Sequence of chain 3.A:
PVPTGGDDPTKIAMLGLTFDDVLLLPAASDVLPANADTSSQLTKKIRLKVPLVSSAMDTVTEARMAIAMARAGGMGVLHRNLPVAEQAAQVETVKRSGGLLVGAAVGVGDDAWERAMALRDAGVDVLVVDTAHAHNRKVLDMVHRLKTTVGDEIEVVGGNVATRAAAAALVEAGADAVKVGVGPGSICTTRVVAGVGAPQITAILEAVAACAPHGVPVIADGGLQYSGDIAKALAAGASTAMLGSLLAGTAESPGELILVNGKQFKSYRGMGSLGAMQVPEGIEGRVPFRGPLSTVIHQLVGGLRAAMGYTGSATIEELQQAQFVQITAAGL

Sequence of chain 1.A:
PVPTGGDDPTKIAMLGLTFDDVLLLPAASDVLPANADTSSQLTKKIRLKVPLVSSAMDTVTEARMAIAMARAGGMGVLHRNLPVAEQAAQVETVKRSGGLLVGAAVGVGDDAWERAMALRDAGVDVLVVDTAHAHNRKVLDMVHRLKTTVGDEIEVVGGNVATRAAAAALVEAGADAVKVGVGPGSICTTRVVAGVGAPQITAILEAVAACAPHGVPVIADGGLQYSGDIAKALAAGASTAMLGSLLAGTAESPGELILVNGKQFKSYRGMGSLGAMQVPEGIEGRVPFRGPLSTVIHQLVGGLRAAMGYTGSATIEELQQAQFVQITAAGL

Binding-site contacts:
Ligand atom C20 contacts residue TYR347 of chain 3.A at 3.8 Å (hydrophobic).
Ligand atom C14 contacts residue TYR347 of chain 3.A at 3.8 Å (hydrophobic).
Ligand atom C20 contacts residue THR203 of chain 1.A at 3.5 Å.
Ligand atom C21 contacts residue TYR347 of chain 3.A at 3.7 Å (hydrophobic).
Ligand atom C24 contacts residue ALA145 of chain 1.A at 3.9 Å (hydrophobic).
Ligand atom N22 contacts residue GLY196 of chain 1.A at 3.0 Å (h-bond).
Ligand atom C21 contacts residue THR203 of chain 1.A at 3.1 Å.
Ligand atom S15 contacts residue IMP1 of chain 1.C at 3.8 Å.
Ligand atom C14 contacts residue GLU318 of chain 1.A at 3.3 Å.
Ligand atom C07 contacts residue TYR347 of chain 3.A at 3.9 Å (hydrophobic).
Ligand atom C18 contacts residue ALA145 of chain 1.A at 3.9 Å (hydrophobic).
Ligand atom N09 contacts residue ALA145 of chain 1.A at 3.9 Å.
Ligand atom C06 contacts residue PRO46 of chain 3.A at 3.7 Å (hydrophobic).
Ligand atom N12 contacts residue ALA145 of chain 1.A at 3.9 Å.
Ligand atom C26 contacts residue IMP1 of chain 1.C at 3.9 Å.
Ligand atom C19 contacts residue ALA145 of chain 1.A at 3.7 Å (hydrophobic).
Ligand atom O16 contacts residue IMP1 of chain 1.C at 2.8 Å (h-bond).
Ligand atom O16 contacts residue GLY285 of chain 1.A at 3.6 Å.
Ligand atom C06 contacts residue GLY346 of chain 3.A at 3.8 Å.
Ligand atom C06 contacts residue TYR347 of chain 3.A at 3.7 Å (hydrophobic).
Ligand atom O17 contacts residue IMP1 of chain 1.C at 3.7 Å.
Ligand atom C21 contacts residue IMP1 of chain 1.C at 3.6 Å.
Ligand atom O17 contacts residue MET284 of chain 1.A at 3.4 Å.
Ligand atom C20 contacts residue IMP1 of chain 1.C at 3.2 Å.
Ligand atom C25 contacts residue IMP1 of chain 1.C at 3.4 Å.
Ligand atom C04 contacts residue GLU318 of chain 1.A at 3.9 Å.
Ligand atom C21 contacts residue GLY196 of chain 1.A at 3.8 Å.
Ligand atom C06 contacts residue ALA343 of chain 3.A at 3.6 Å (hydrophobic).
Ligand atom N22 contacts residue VAL195 of chain 1.A at 3.7 Å.
Ligand atom C13 contacts residue GLU318 of chain 1.A at 3.5 Å.
Ligand atom C05 contacts residue ALA343 of chain 3.A at 3.7 Å (hydrophobic).
Ligand atom C19 contacts residue IMP1 of chain 1.C at 3.4 Å.
Ligand atom C18 contacts residue IMP1 of chain 1.C at 3.8 Å.
Ligand atom C24 contacts residue IMP1 of chain 1.C at 3.6 Å.
Ligand atom O17 contacts residue GLY285 of chain 1.A at 3.0 Å (h-bond).
Ligand atom O16 contacts residue GLU318 of chain 1.A at 3.7 Å.
Ligand atom C23 contacts residue GLY194 of chain 1.A at 3.4 Å.
Ligand atom C05 contacts residue PRO46 of chain 3.A at 3.6 Å (hydrophobic).
Ligand atom C02 contacts residue ALA145 of chain 1.A at 4.0 Å (hydrophobic).
Ligand atom C05 contacts residue TYR347 of chain 3.A at 3.9 Å (hydrophobic).

This small molecule binds to this protein.
Small molecule (SMILES): O=C(C1CCCCC1)N1CCN(S(=O)(=O)c2cccc3cnccc23)CC1